Sequence of chain 1.G:
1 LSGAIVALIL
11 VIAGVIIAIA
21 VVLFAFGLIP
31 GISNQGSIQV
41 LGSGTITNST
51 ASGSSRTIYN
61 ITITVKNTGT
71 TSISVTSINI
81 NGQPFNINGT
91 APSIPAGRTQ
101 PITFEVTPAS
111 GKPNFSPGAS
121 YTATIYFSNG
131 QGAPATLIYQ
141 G

A small-molecule ligand and the protein it binds are described below.
Small molecule (SMILES): CC(=O)N[C@H]1[C@H](O[C@H]2[C@H](O)[C@@H](NC(C)=O)CO[C@@H]2CO)O[C@H](CO)[C@@H](O)[C@@H]1O

Binding-site contacts:
Ligand atom C1 contacts residue ASN60 of chain 1.G at 1.4 Å.
Ligand atom N2 contacts residue ASN60 of chain 1.G at 2.8 Å (h-bond).
Ligand atom C7 contacts residue ASN60 of chain 1.G at 3.1 Å.
Ligand atom O5 contacts residue GLU105 of chain 1.G at 3.6 Å (salt-bridge).
Ligand atom C2 contacts residue SER49 of chain 1.G at 4.3 Å.
Ligand atom C1 contacts residue GLU105 of chain 1.G at 3.6 Å.
Ligand atom C8 contacts residue ASN48 of chain 1.G at 4.0 Å.
Ligand atom C4 contacts residue ASN60 of chain 1.G at 4.2 Å.
Ligand atom C7 contacts residue SER49 of chain 1.G at 4.0 Å.
Ligand atom C6 contacts residue GLU105 of chain 1.G at 3.9 Å.
Ligand atom O6 contacts residue GLU105 of chain 1.G at 4.0 Å.
Ligand atom C4 contacts residue GLU105 of chain 1.G at 4.5 Å.
Ligand atom N2 contacts residue SER49 of chain 1.G at 3.4 Å (h-bond).
Ligand atom C2 contacts residue ASN60 of chain 1.G at 2.4 Å.
Ligand atom O7 contacts residue ASN60 of chain 1.G at 3.1 Å (h-bond).
Ligand atom C8 contacts residue SER49 of chain 1.G at 3.8 Å.
Ligand atom C8 contacts residue THR47 of chain 1.G at 3.9 Å.
Ligand atom C5 contacts residue GLU105 of chain 1.G at 3.3 Å.
Ligand atom C3 contacts residue ASN60 of chain 1.G at 3.7 Å.
Ligand atom C8 contacts residue ASN60 of chain 1.G at 4.3 Å.
Ligand atom C5 contacts residue ASN60 of chain 1.G at 3.6 Å.
Ligand atom O5 contacts residue ASN60 of chain 1.G at 2.3 Å (h-bond).
Ligand atom C1 contacts residue SER49 of chain 1.G at 4.1 Å.